Binding-site contacts:
Ligand atom C7 contacts residue VAL3 of chain 1.A at 4.0 Å (hydrophobic).
Ligand atom O1 contacts residue VAL4 of chain 1.A at 3.7 Å.
Ligand atom C13 contacts residue VAL4 of chain 1.A at 4.0 Å (hydrophobic).
Ligand atom C31 contacts residue GLN35 of chain 1.A at 3.7 Å.
Ligand atom C11 contacts residue VAL4 of chain 1.A at 4.4 Å (hydrophobic).
Ligand atom O39 contacts residue GLN35 of chain 1.A at 2.9 Å (h-bond).
Ligand atom C13 contacts residue PRO5 of chain 1.A at 4.2 Å (hydrophobic).
Ligand atom C9 contacts residue PRO5 of chain 1.A at 3.8 Å (hydrophobic).
Ligand atom C46 contacts residue ILE57 of chain 1.A at 3.9 Å (hydrophobic).
Ligand atom N34 contacts residue GLN35 of chain 1.A at 3.7 Å.
Ligand atom O1 contacts residue ALA2 of chain 1.A at 3.8 Å.
Ligand atom C3 contacts residue ALA2 of chain 1.A at 4.3 Å (hydrophobic).
Ligand atom O28 contacts residue VAL4 of chain 1.A at 3.9 Å.
Ligand atom C37 contacts residue GLN35 of chain 1.A at 3.2 Å.
Ligand atom O35 contacts residue GLN35 of chain 1.A at 3.6 Å.
Ligand atom N34 contacts residue THR39 of chain 1.A at 4.2 Å.
Ligand atom C31 contacts residue LEU36 of chain 1.A at 4.0 Å (hydrophobic).
Ligand atom C3 contacts residue VAL4 of chain 1.A at 3.9 Å (hydrophobic).
Ligand atom C31 contacts residue THR39 of chain 1.A at 3.8 Å.
Ligand atom C15 contacts residue ALA2 of chain 1.A at 4.2 Å (hydrophobic).
Ligand atom O35 contacts residue THR39 of chain 1.A at 3.6 Å.
Ligand atom C11 contacts residue PRO5 of chain 1.A at 3.5 Å (hydrophobic).
Ligand atom C49 contacts residue CYS59 of chain 1.A at 4.3 Å (hydrophobic).
Ligand atom C7 contacts residue VAL4 of chain 1.A at 3.9 Å (hydrophobic).
Ligand atom O28 contacts residue ALA2 of chain 1.A at 3.7 Å.
Ligand atom C40 contacts residue LEU36 of chain 1.A at 4.2 Å (hydrophobic).
Ligand atom C49 contacts residue ILE57 of chain 1.A at 3.3 Å (hydrophobic).
Ligand atom C40 contacts residue THR39 of chain 1.A at 4.0 Å.
Ligand atom N4 contacts residue VAL4 of chain 1.A at 3.8 Å.
Ligand atom C5 contacts residue VAL4 of chain 1.A at 3.5 Å (hydrophobic).
Ligand atom C6 contacts residue VAL4 of chain 1.A at 3.5 Å (hydrophobic).
Ligand atom C29 contacts residue THR39 of chain 1.A at 4.1 Å.
Ligand atom C46 contacts residue VAL4 of chain 1.A at 4.2 Å (hydrophobic).
Ligand atom O28 contacts residue THR39 of chain 1.A at 2.6 Å (h-bond).
Ligand atom C27 contacts residue THR39 of chain 1.A at 3.7 Å.
Ligand atom C9 contacts residue VAL4 of chain 1.A at 4.4 Å (hydrophobic).

Sequence of chain 1.A:
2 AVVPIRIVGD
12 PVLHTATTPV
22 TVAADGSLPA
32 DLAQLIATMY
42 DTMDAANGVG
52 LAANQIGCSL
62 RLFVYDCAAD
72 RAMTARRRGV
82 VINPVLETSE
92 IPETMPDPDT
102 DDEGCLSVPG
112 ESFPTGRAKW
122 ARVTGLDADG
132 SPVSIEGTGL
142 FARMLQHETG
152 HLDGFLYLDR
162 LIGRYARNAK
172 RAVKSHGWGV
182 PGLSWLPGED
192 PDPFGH

This small molecule binds to this protein.
Small molecule (SMILES): CCCC[C@H](CN(O)C=O)C(=O)N1CCC[C@H]1c1nc2ccccc2o1